This small molecule binds to this protein.
Small molecule (SMILES): Nc1ncnc2c1ncn2CCNC(=O)c1nc([C@@H]2CCCN2C(=O)OCc2ccccc2)[nH]c(=O)c1O

Sequence of chain 1.A:
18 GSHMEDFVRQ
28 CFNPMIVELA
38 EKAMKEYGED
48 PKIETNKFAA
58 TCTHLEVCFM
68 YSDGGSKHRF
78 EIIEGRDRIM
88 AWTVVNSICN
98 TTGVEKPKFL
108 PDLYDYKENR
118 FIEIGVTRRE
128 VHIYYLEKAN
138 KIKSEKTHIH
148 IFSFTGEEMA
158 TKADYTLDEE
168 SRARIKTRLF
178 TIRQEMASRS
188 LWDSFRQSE

Binding-site contacts:
Ligand atom C19 contacts residue ALA57 of chain 1.A at 4.0 Å (hydrophobic).
Ligand atom C7 contacts residue TYR44 of chain 1.A at 3.7 Å (hydrophobic).
Ligand atom C20 contacts residue ALA57 of chain 1.A at 3.9 Å (hydrophobic).
Ligand atom C20 contacts residue THR58 of chain 1.A at 3.1 Å.
Ligand atom O1 contacts residue HIS61 of chain 1.A at 2.8 Å (h-bond).
Ligand atom O2 contacts residue GLU120 of chain 1.A at 3.5 Å (salt-bridge).
Ligand atom O1 contacts residue GLU120 of chain 1.A at 2.8 Å (salt-bridge).
Ligand atom C9 contacts residue TYR44 of chain 1.A at 3.7 Å (hydrophobic).
Ligand atom O2 contacts residue HIS61 of chain 1.A at 3.1 Å.
Ligand atom N6 contacts residue GLU46 of chain 1.A at 3.9 Å.
Ligand atom O2 contacts residue GLU81 of chain 1.A at 3.4 Å (salt-bridge).
Ligand atom C2 contacts residue MN1 of chain 1.D at 3.1 Å.
Ligand atom O2 contacts residue MN1 of chain 1.D at 2.5 Å.
Ligand atom C2 contacts residue GLU120 of chain 1.A at 3.5 Å.
Ligand atom C1 contacts residue HIS61 of chain 1.A at 3.8 Å.
Ligand atom O2 contacts residue MN1 of chain 1.E at 2.0 Å.
Ligand atom O1 contacts residue ILE121 of chain 1.A at 2.9 Å (h-bond).
Ligand atom C3 contacts residue MN1 of chain 1.E at 3.7 Å.
Ligand atom O2 contacts residue ASP109 of chain 1.A at 3.1 Å (salt-bridge).
Ligand atom N1 contacts residue TYR131 of chain 1.A at 3.4 Å (h-bond).
Ligand atom C18 contacts residue HIS61 of chain 1.A at 3.5 Å.
Ligand atom C1 contacts residue GLU120 of chain 1.A at 3.1 Å.
Ligand atom C6 contacts residue TYR44 of chain 1.A at 3.3 Å (hydrophobic).
Ligand atom O1 contacts residue MN1 of chain 1.D at 2.0 Å.
Ligand atom O3 contacts residue MN1 of chain 1.E at 2.3 Å.
Ligand atom C2 contacts residue MN1 of chain 1.E at 3.2 Å.
Ligand atom C2 contacts residue HIS61 of chain 1.A at 4.0 Å.
Ligand atom N3 contacts residue TYR44 of chain 1.A at 3.6 Å.
Ligand atom C8 contacts residue TYR44 of chain 1.A at 4.0 Å (hydrophobic).
Ligand atom N1 contacts residue MN1 of chain 1.D at 4.1 Å.
Ligand atom C19 contacts residue THR58 of chain 1.A at 3.6 Å.
Ligand atom O3 contacts residue GLU81 of chain 1.A at 3.7 Å.
Ligand atom N4 contacts residue TYR44 of chain 1.A at 3.9 Å.
Ligand atom C1 contacts residue MN1 of chain 1.D at 2.9 Å.
Ligand atom C21 contacts residue THR58 of chain 1.A at 4.1 Å.
Ligand atom C19 contacts residue HIS61 of chain 1.A at 3.7 Å.
Ligand atom C4 contacts residue MN1 of chain 1.E at 3.3 Å.
Ligand atom N5 contacts residue TYR44 of chain 1.A at 3.8 Å.
Ligand atom N7 contacts residue GLU46 of chain 1.A at 3.1 Å (salt-bridge).
Ligand atom N1 contacts residue GLU120 of chain 1.A at 4.0 Å.